The small molecule below binds the protein below.
Small molecule (SMILES): CC(=O)N[C@@H]1[C@@H](O)[C@H](O)[C@@H](CO)O[C@H]1O

Binding-site contacts:
Ligand atom C2 contacts residue ASN340 of chain 1.B at 2.5 Å.
Ligand atom C8 contacts residue VAL339 of chain 1.B at 4.2 Å (hydrophobic).
Ligand atom N2 contacts residue VAL339 of chain 1.B at 4.3 Å.
Ligand atom O5 contacts residue ASN340 of chain 1.B at 2.4 Å (h-bond).
Ligand atom C1 contacts residue ASN340 of chain 1.B at 1.4 Å.
Ligand atom N2 contacts residue ASN340 of chain 1.B at 2.9 Å (h-bond).
Ligand atom C7 contacts residue ASN340 of chain 1.B at 3.2 Å.
Ligand atom C7 contacts residue VAL339 of chain 1.B at 4.4 Å (hydrophobic).
Ligand atom C3 contacts residue ASN340 of chain 1.B at 3.8 Å.
Ligand atom C4 contacts residue ASN340 of chain 1.B at 4.2 Å.
Ligand atom O7 contacts residue ASN340 of chain 1.B at 2.9 Å (h-bond).
Ligand atom C5 contacts residue ASN340 of chain 1.B at 3.7 Å.

Sequence of chain 1.B:
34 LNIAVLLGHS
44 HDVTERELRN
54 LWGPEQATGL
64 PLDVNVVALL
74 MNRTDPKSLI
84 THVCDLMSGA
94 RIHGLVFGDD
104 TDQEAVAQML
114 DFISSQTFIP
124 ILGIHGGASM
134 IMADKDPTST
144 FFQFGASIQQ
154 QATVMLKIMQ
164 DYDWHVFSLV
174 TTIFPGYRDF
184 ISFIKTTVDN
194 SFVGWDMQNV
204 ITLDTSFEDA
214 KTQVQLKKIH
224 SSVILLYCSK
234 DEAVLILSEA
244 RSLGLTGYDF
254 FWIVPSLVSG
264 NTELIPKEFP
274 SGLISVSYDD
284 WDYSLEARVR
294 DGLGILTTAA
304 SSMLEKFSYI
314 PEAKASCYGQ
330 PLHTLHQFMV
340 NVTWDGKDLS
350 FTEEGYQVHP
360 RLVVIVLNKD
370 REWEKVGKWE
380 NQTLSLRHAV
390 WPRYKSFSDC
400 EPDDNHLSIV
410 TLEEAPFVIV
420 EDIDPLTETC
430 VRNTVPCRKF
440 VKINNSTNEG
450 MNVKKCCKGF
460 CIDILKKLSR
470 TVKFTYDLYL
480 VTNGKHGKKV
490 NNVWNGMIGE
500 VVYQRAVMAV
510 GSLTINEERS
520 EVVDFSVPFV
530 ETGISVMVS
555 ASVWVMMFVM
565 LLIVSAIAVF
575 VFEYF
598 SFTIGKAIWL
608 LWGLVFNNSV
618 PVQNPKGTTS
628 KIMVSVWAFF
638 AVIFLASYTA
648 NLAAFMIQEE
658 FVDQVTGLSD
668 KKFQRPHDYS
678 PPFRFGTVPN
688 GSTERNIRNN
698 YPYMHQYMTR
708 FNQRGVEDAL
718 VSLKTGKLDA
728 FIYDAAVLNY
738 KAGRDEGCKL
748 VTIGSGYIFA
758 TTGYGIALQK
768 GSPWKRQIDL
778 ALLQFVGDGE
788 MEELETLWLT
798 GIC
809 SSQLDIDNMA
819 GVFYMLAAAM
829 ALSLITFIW